Binding-site contacts:
Ligand atom N contacts residue GLU153 of chain 1.I at 1.4 Å.
Ligand atom CA contacts residue THR151 of chain 1.I at 3.9 Å.
Ligand atom CB contacts residue LEU150 of chain 1.I at 3.6 Å (hydrophobic).
Ligand atom N contacts residue LEU150 of chain 1.I at 3.0 Å (h-bond).
Ligand atom CB contacts residue THR151 of chain 1.I at 4.0 Å.
Ligand atom C contacts residue THR151 of chain 1.I at 3.6 Å.
Ligand atom CA contacts residue GLU153 of chain 1.I at 2.5 Å.
Ligand atom N contacts residue GLN152 of chain 1.I at 3.4 Å.
Ligand atom N contacts residue THR151 of chain 1.I at 3.5 Å (h-bond).
Ligand atom C contacts residue GLU153 of chain 1.I at 3.2 Å.
Ligand atom O contacts residue THR151 of chain 1.I at 4.0 Å.
Ligand atom O contacts residue GLU153 of chain 1.I at 3.0 Å (salt-bridge).
Ligand atom CB contacts residue GLU153 of chain 1.I at 3.7 Å.
Ligand atom CA contacts residue LEU150 of chain 1.I at 3.9 Å (hydrophobic).
Ligand atom O contacts residue GLN152 of chain 1.I at 3.7 Å.
Ligand atom C contacts residue GLN152 of chain 1.I at 4.4 Å.

This small molecule binds to this protein.
Small molecule (SMILES): NC(=[NH2+])NCCC[C@H](N)C(=O)O

Sequence of chain 1.I:
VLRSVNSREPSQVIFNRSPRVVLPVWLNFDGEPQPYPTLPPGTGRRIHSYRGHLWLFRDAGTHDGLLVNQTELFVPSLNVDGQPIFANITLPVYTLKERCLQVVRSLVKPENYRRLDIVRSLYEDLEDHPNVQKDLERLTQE